Sequence of chain 1.A:
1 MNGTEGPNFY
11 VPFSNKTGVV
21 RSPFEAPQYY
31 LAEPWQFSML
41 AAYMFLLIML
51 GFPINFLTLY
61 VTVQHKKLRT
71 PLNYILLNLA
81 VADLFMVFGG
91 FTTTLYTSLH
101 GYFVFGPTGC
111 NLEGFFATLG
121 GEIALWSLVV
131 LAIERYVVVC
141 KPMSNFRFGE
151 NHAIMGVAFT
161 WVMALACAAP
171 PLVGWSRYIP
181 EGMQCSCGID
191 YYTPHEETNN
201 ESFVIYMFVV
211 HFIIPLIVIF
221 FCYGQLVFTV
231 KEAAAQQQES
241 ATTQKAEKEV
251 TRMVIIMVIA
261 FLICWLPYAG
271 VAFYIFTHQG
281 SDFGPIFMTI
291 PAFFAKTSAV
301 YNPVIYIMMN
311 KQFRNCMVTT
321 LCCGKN

A small-molecule ligand and the protein it binds are described below.
Small molecule (SMILES): CC(C)=CCC/C(C)=C\CO

Binding-site contacts:
Ligand atom CAE contacts residue VAL204 of chain 1.A at 4.0 Å (hydrophobic).
Ligand atom CAI contacts residue PHE212 of chain 1.A at 4.0 Å (hydrophobic).
Ligand atom CAA contacts residue VAL204 of chain 1.A at 3.6 Å (hydrophobic).
Ligand atom OAK contacts residue HIS211 of chain 1.A at 2.9 Å (h-bond).
Ligand atom CAC contacts residue ALA272 of chain 1.A at 4.5 Å (hydrophobic).
Ligand atom CAA contacts residue ALA272 of chain 1.A at 3.9 Å (hydrophobic).
Ligand atom CAC contacts residue MET207 of chain 1.A at 3.8 Å (hydrophobic).
Ligand atom CAH contacts residue TYR268 of chain 1.A at 4.4 Å (hydrophobic).
Ligand atom CAD contacts residue PHE212 of chain 1.A at 3.5 Å (hydrophobic).
Ligand atom CAC contacts residue TYR268 of chain 1.A at 4.3 Å (hydrophobic).
Ligand atom CAJ contacts residue HIS211 of chain 1.A at 3.7 Å.
Ligand atom CAG contacts residue MET207 of chain 1.A at 4.5 Å (hydrophobic).
Ligand atom CAH contacts residue PHE212 of chain 1.A at 4.3 Å (hydrophobic).
Ligand atom CAA contacts residue TYR191 of chain 1.A at 3.5 Å (hydrophobic).
Ligand atom OAK contacts residue LEU125 of chain 1.A at 4.3 Å.
Ligand atom CAG contacts residue TYR268 of chain 1.A at 3.6 Å (hydrophobic).
Ligand atom CAI contacts residue TRP265 of chain 1.A at 4.0 Å (hydrophobic).
Ligand atom CAF contacts residue MET207 of chain 1.A at 4.0 Å (hydrophobic).
Ligand atom CAE contacts residue ALA272 of chain 1.A at 4.2 Å (hydrophobic).
Ligand atom CAE contacts residue ALA269 of chain 1.A at 4.4 Å (hydrophobic).
Ligand atom OAK contacts residue MET207 of chain 1.A at 4.0 Å.
Ligand atom CAB contacts residue VAL204 of chain 1.A at 4.1 Å (hydrophobic).
Ligand atom CAJ contacts residue GLU122 of chain 1.A at 3.7 Å.
Ligand atom CAF contacts residue TYR268 of chain 1.A at 4.5 Å (hydrophobic).
Ligand atom CAB contacts residue MET207 of chain 1.A at 4.5 Å (hydrophobic).
Ligand atom CAH contacts residue TRP265 of chain 1.A at 4.4 Å (hydrophobic).
Ligand atom CAD contacts residue TRP265 of chain 1.A at 3.6 Å (hydrophobic).
Ligand atom CAB contacts residue ALA272 of chain 1.A at 4.0 Å (hydrophobic).
Ligand atom CAD contacts residue TYR268 of chain 1.A at 4.1 Å (hydrophobic).
Ligand atom CAD contacts residue ALA269 of chain 1.A at 3.6 Å (hydrophobic).
Ligand atom OAK contacts residue GLU122 of chain 1.A at 2.8 Å (salt-bridge).
Ligand atom CAE contacts residue PHE208 of chain 1.A at 3.8 Å (hydrophobic).
Ligand atom CAJ contacts residue MET207 of chain 1.A at 3.6 Å (hydrophobic).
Ligand atom CAI contacts residue HIS211 of chain 1.A at 3.7 Å.